Binding-site contacts:
Ligand atom N3 contacts residue TRP167 of chain 1.B at 3.5 Å.
Ligand atom C2 contacts residue GLN171 of chain 1.B at 3.6 Å.
Ligand atom O4 contacts residue GLN171 of chain 1.B at 3.5 Å (h-bond).
Ligand atom O2 contacts residue TRP167 of chain 1.B at 3.8 Å.
Ligand atom C5 contacts residue LEU78 of chain 1.B at 3.8 Å (hydrophobic).
Ligand atom O4 contacts residue TRP77 of chain 1.B at 3.3 Å.
Ligand atom O2 contacts residue PHE176 of chain 1.A at 3.6 Å.
Ligand atom C6 contacts residue TRP167 of chain 1.B at 3.7 Å (hydrophobic).
Ligand atom N3 contacts residue LYS101 of chain 1.B at 3.9 Å.
Ligand atom C5 contacts residue TRP77 of chain 1.B at 3.7 Å (hydrophobic).
Ligand atom O4 contacts residue TRP167 of chain 1.B at 3.4 Å (h-bond).
Ligand atom O2 contacts residue TRP77 of chain 1.B at 3.9 Å.
Ligand atom N1 contacts residue GLN179 of chain 1.A at 2.7 Å (h-bond).
Ligand atom C4 contacts residue TRP167 of chain 1.B at 3.5 Å (hydrophobic).
Ligand atom N3 contacts residue TRP77 of chain 1.B at 3.4 Å.
Ligand atom C2 contacts residue TRP77 of chain 1.B at 3.6 Å (hydrophobic).
Ligand atom C4 contacts residue TRP77 of chain 1.B at 3.4 Å (hydrophobic).
Ligand atom O2 contacts residue GLN171 of chain 1.B at 3.2 Å (h-bond).
Ligand atom N1 contacts residue LEU74 of chain 1.B at 4.1 Å.
Ligand atom C6 contacts residue TRP77 of chain 1.B at 4.0 Å (hydrophobic).
Ligand atom C5 contacts residue LEU74 of chain 1.B at 4.2 Å (hydrophobic).
Ligand atom C5 contacts residue TRP167 of chain 1.B at 3.6 Å (hydrophobic).
Ligand atom C2 contacts residue TRP167 of chain 1.B at 3.6 Å (hydrophobic).
Ligand atom C4 contacts residue LYS101 of chain 1.B at 3.8 Å.
Ligand atom C6 contacts residue LEU74 of chain 1.B at 3.5 Å (hydrophobic).
Ligand atom N1 contacts residue TRP77 of chain 1.B at 4.1 Å.
Ligand atom O4 contacts residue LYS101 of chain 1.B at 2.9 Å (salt-bridge).
Ligand atom C4 contacts residue GLN171 of chain 1.B at 3.6 Å.
Ligand atom C6 contacts residue GLN179 of chain 1.A at 3.5 Å.
Ligand atom O2 contacts residue GLN179 of chain 1.A at 3.0 Å (h-bond).
Ligand atom C6 contacts residue LEU134 of chain 1.B at 4.3 Å (hydrophobic).
Ligand atom N1 contacts residue TRP167 of chain 1.B at 3.7 Å.
Ligand atom C2 contacts residue PHE115 of chain 1.B at 4.1 Å (hydrophobic).
Ligand atom C6 contacts residue LEU78 of chain 1.B at 4.4 Å (hydrophobic).
Ligand atom C2 contacts residue GLN179 of chain 1.A at 3.5 Å.
Ligand atom N1 contacts residue PHE115 of chain 1.B at 4.0 Å.
Ligand atom N3 contacts residue GLN171 of chain 1.B at 2.7 Å (h-bond).
Ligand atom O2 contacts residue PHE115 of chain 1.B at 3.7 Å.

A protein and the small-molecule ligand that binds it are described below.
Small molecule (SMILES): O=c1cc[nH]c(=O)[nH]1

Sequence of chain 1.A:
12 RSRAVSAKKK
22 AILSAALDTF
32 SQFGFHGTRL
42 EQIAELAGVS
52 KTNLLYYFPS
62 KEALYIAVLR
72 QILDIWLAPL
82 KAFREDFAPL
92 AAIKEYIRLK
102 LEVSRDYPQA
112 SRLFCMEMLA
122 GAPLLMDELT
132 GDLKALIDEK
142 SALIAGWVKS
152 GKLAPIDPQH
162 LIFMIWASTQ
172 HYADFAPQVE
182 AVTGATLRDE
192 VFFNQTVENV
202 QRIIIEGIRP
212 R

Sequence of chain 1.B:
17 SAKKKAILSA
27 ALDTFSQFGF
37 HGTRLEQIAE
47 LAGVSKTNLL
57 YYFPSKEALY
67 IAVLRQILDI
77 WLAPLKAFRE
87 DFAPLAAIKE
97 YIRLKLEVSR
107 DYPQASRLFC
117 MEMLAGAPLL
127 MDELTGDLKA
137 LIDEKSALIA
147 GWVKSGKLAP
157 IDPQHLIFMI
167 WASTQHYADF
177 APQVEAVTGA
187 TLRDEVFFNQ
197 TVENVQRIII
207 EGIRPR